Sequence of chain 1.C:
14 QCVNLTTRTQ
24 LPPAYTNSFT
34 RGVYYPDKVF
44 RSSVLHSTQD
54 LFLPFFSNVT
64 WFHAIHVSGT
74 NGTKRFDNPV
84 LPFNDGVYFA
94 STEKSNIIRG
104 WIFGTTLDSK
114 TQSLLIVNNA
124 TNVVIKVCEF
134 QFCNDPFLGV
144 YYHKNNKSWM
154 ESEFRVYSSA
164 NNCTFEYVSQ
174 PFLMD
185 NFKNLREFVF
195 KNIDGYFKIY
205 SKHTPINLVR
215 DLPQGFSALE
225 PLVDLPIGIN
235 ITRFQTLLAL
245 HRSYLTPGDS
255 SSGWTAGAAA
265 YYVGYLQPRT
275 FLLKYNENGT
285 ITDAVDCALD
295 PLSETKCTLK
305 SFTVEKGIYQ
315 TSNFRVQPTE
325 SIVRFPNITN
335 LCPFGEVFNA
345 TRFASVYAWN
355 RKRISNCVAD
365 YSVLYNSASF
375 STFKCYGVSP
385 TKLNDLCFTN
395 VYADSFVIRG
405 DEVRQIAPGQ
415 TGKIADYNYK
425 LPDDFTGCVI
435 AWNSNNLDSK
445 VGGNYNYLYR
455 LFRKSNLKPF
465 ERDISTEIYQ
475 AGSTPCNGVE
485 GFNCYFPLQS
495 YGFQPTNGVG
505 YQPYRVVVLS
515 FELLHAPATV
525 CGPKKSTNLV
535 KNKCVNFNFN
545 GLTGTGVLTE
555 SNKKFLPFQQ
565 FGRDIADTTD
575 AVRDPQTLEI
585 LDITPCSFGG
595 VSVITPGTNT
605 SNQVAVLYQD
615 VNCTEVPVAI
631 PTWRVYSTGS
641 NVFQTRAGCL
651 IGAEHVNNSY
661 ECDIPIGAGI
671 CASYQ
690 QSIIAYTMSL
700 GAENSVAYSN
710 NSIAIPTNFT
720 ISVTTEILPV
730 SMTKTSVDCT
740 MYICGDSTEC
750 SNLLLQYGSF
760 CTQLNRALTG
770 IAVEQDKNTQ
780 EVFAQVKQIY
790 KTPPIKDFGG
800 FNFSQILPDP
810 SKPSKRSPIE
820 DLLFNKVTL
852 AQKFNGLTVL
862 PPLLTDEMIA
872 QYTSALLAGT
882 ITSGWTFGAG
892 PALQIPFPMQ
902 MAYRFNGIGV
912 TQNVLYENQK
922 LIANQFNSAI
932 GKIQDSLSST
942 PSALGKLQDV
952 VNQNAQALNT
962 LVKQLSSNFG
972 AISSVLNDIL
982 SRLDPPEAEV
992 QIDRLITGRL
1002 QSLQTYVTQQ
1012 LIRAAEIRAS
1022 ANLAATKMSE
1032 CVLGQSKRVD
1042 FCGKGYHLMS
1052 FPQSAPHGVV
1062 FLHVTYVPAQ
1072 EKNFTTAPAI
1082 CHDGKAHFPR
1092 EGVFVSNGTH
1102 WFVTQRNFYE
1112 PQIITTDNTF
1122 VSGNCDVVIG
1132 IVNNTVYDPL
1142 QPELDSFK

Binding-site contacts:
Ligand atom C7 contacts residue ASN61 of chain 1.C at 3.2 Å.
Ligand atom C2 contacts residue ASN61 of chain 1.C at 2.4 Å.
Ligand atom C4 contacts residue ASN61 of chain 1.C at 4.2 Å.
Ligand atom C5 contacts residue ASN61 of chain 1.C at 3.7 Å.
Ligand atom C8 contacts residue ARG634 of chain 1.C at 3.3 Å.
Ligand atom O7 contacts residue ASN61 of chain 1.C at 3.2 Å (h-bond).
Ligand atom C8 contacts residue ASN61 of chain 1.C at 4.3 Å.
Ligand atom C6 contacts residue TYR28 of chain 1.C at 3.7 Å (hydrophobic).
Ligand atom C3 contacts residue ASN61 of chain 1.C at 3.8 Å.
Ligand atom O5 contacts residue TYR28 of chain 1.C at 4.4 Å.
Ligand atom C1 contacts residue ASN61 of chain 1.C at 1.4 Å.
Ligand atom O5 contacts residue ASN61 of chain 1.C at 2.4 Å (h-bond).
Ligand atom N2 contacts residue ASN61 of chain 1.C at 2.8 Å (h-bond).

This small molecule binds to this protein.
Small molecule (SMILES): CC(=O)N[C@@H]1[C@@H](O)[C@H](O)[C@@H](CO)O[C@H]1O